Sequence of chain 1.D:
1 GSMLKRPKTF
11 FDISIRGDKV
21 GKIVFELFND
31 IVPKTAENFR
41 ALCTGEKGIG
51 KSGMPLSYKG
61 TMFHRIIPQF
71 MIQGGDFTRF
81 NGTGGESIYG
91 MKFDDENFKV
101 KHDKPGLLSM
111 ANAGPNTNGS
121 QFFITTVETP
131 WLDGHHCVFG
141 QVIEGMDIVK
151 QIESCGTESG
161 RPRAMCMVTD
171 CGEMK

Binding-site contacts:
Ligand atom OH contacts residue ASN112 of chain 1.D at 3.5 Å.
Ligand atom CA contacts residue ARG65 of chain 1.D at 4.0 Å.
Ligand atom CZ contacts residue ASN112 of chain 1.D at 3.6 Å.
Ligand atom CA contacts residue HIS136 of chain 1.D at 3.7 Å.
Ligand atom CG contacts residue ARG65 of chain 1.D at 3.7 Å.
Ligand atom C contacts residue ARG65 of chain 1.D at 3.7 Å.
Ligand atom CA contacts residue ASN112 of chain 1.D at 3.5 Å.
Ligand atom CD2 contacts residue GLN73 of chain 1.D at 3.7 Å.
Ligand atom O contacts residue ARG65 of chain 1.D at 2.3 Å (salt-bridge).
Ligand atom CD1 contacts residue ALA113 of chain 1.D at 3.6 Å (hydrophobic).
Ligand atom CB contacts residue LEU132 of chain 1.D at 3.7 Å (hydrophobic).
Ligand atom CG contacts residue PHE123 of chain 1.D at 3.6 Å (hydrophobic).
Ligand atom O contacts residue PHE70 of chain 1.D at 3.5 Å.
Ligand atom CE2 contacts residue GLN121 of chain 1.D at 3.5 Å.
Ligand atom C contacts residue ARG65 of chain 1.D at 3.4 Å.
Ligand atom CD contacts residue ARG65 of chain 1.D at 3.6 Å.
Ligand atom CA contacts residue GLN73 of chain 1.D at 3.7 Å.
Ligand atom C contacts residue GLN73 of chain 1.D at 3.9 Å.
Ligand atom O contacts residue ASN112 of chain 1.D at 3.8 Å.
Ligand atom CD contacts residue PHE123 of chain 1.D at 3.7 Å (hydrophobic).
Ligand atom C contacts residue PHE70 of chain 1.D at 4.0 Å (hydrophobic).
Ligand atom CB contacts residue PHE70 of chain 1.D at 3.9 Å (hydrophobic).
Ligand atom CE1 contacts residue ASN112 of chain 1.D at 3.6 Å.
Ligand atom CZ contacts residue ALA111 of chain 1.D at 4.0 Å (hydrophobic).
Ligand atom CG contacts residue GLY82 of chain 1.D at 3.9 Å.
Ligand atom CD contacts residue GLN73 of chain 1.D at 3.4 Å.
Ligand atom CA contacts residue ALA111 of chain 1.D at 3.7 Å (hydrophobic).
Ligand atom O contacts residue TRP131 of chain 1.D at 3.2 Å (h-bond).
Ligand atom O contacts residue GLN73 of chain 1.D at 3.4 Å (h-bond).
Ligand atom CE2 contacts residue ALA111 of chain 1.D at 3.8 Å (hydrophobic).
Ligand atom CB contacts residue GLY82 of chain 1.D at 3.6 Å.
Ligand atom OH contacts residue ALA111 of chain 1.D at 3.3 Å (h-bond).
Ligand atom CD2 contacts residue GLN121 of chain 1.D at 3.3 Å.
Ligand atom C contacts residue ASN112 of chain 1.D at 3.9 Å.
Ligand atom N contacts residue ARG65 of chain 1.D at 3.5 Å (salt-bridge).
Ligand atom N contacts residue HIS136 of chain 1.D at 3.7 Å.
Ligand atom N contacts residue ASN112 of chain 1.D at 3.2 Å (h-bond).
Ligand atom CE1 contacts residue ALA113 of chain 1.D at 3.5 Å (hydrophobic).
Ligand atom O contacts residue ARG65 of chain 1.D at 3.5 Å (salt-bridge).
Ligand atom OH contacts residue THR117 of chain 1.D at 3.4 Å (h-bond).

A protein and the small-molecule ligand that binds it are described below.
Small molecule (SMILES): NCCCC[C@@H](C=O)NC(=O)[C@@H]1CCCN1C(=O)CNC(=O)[C@H](Cc1ccc(O)cc1)NC(=O)[C@@H](N)CCC(=O)O